Sequence of chain 1.A:
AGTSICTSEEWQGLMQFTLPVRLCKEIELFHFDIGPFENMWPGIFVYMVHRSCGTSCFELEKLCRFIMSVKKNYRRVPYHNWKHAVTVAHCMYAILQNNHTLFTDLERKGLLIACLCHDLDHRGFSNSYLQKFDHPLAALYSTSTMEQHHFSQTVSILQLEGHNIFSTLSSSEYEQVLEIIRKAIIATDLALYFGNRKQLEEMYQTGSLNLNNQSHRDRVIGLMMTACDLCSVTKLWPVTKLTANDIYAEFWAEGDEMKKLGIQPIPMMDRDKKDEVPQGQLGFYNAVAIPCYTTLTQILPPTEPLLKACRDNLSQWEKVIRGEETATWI

Binding-site contacts:
Ligand atom O1 contacts residue TYR48 of chain 1.A at 3.1 Å (h-bond).
Ligand atom N2 contacts residue CYS25 of chain 1.A at 4.0 Å.
Ligand atom C11 contacts residue TYR48 of chain 1.A at 4.5 Å (hydrophobic).
Ligand atom C12 contacts residue ARG52 of chain 1.A at 4.0 Å.
Ligand atom O3 contacts residue TYR48 of chain 1.A at 3.2 Å (h-bond).
Ligand atom C6 contacts residue ARG52 of chain 1.A at 3.3 Å.
Ligand atom O1 contacts residue CYS25 of chain 1.A at 3.5 Å.
Ligand atom C4 contacts residue ARG52 of chain 1.A at 4.1 Å.
Ligand atom N2 contacts residue ARG52 of chain 1.A at 4.4 Å.
Ligand atom C4 contacts residue TYR48 of chain 1.A at 3.2 Å (hydrophobic).
Ligand atom O1 contacts residue ARG52 of chain 1.A at 4.2 Å.
Ligand atom N10 contacts residue ARG52 of chain 1.A at 4.0 Å.
Ligand atom C11 contacts residue ARG52 of chain 1.A at 3.7 Å.
Ligand atom C7 contacts residue ARG52 of chain 1.A at 3.5 Å.
Ligand atom O3 contacts residue CYS25 of chain 1.A at 3.6 Å.
Ligand atom C9 contacts residue ARG52 of chain 1.A at 3.9 Å.
Ligand atom N8 contacts residue ARG52 of chain 1.A at 3.9 Å.
Ligand atom N2 contacts residue TYR48 of chain 1.A at 2.9 Å (h-bond).
Ligand atom C5 contacts residue ARG52 of chain 1.A at 3.5 Å.
Ligand atom C5 contacts residue TYR48 of chain 1.A at 4.0 Å (hydrophobic).
Ligand atom C12 contacts residue TYR48 of chain 1.A at 3.5 Å (hydrophobic).

This small molecule binds to this protein.
Small molecule (SMILES): O=[N+]([O-])c1ccc2[nH]cnc2c1